Sequence of chain 1.V:
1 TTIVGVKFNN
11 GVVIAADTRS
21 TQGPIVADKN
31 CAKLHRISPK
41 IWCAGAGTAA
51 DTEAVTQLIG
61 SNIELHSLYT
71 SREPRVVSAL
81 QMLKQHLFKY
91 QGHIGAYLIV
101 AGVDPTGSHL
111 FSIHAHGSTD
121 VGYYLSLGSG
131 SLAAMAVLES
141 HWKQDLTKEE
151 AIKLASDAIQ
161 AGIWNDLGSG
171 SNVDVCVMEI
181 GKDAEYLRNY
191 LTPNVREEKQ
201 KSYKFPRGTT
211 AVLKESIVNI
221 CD

Sequence of chain 1.BA:
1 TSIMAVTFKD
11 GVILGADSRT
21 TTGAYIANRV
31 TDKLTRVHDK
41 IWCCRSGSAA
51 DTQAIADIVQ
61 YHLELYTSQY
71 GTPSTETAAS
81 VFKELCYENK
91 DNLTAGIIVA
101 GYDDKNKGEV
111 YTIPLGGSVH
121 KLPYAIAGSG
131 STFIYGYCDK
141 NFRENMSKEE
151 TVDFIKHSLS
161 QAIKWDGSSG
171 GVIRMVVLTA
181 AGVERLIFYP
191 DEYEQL

The small molecule below binds the protein below.
Small molecule (SMILES): CC(C)C[C@H](NC(=O)[C@H](Cc1ccccc1)NC(=O)c1cnccn1)B(O)O

Binding-site contacts:
Ligand atom O8 contacts residue ALA49 of chain 1.BA at 3.0 Å (h-bond).
Ligand atom N4 contacts residue ALA27 of chain 1.BA at 3.8 Å.
Ligand atom C21 contacts residue THR1 of chain 1.BA at 2.8 Å.
Ligand atom N9 contacts residue THR21 of chain 1.BA at 2.9 Å (h-bond).
Ligand atom C10 contacts residue THR21 of chain 1.BA at 3.7 Å.
Ligand atom N4 contacts residue THR22 of chain 1.BA at 2.9 Å (h-bond).
Ligand atom C17 contacts residue THR21 of chain 1.BA at 3.7 Å.
Ligand atom C13 contacts residue GLY47 of chain 1.BA at 4.0 Å.
Ligand atom C16 contacts residue SER168 of chain 1.BA at 3.9 Å.
Ligand atom O28 contacts residue THR1 of chain 1.BA at 2.3 Å (h-bond).
Ligand atom C6 contacts residue SER118 of chain 1.V at 3.4 Å.
Ligand atom C24 contacts residue GLY47 of chain 1.BA at 3.5 Å.
Ligand atom O19 contacts residue THR21 of chain 1.BA at 2.8 Å (h-bond).
Ligand atom C3 contacts residue THR21 of chain 1.BA at 3.2 Å.
Ligand atom C11 contacts residue THR21 of chain 1.BA at 3.5 Å.
Ligand atom C18 contacts residue GLY47 of chain 1.BA at 3.8 Å.
Ligand atom N20 contacts residue GLY47 of chain 1.BA at 3.0 Å (h-bond).
Ligand atom C22 contacts residue LYS33 of chain 1.BA at 3.5 Å.
Ligand atom N1 contacts residue ALA49 of chain 1.BA at 3.7 Å.
Ligand atom C24 contacts residue ARG45 of chain 1.BA at 3.3 Å.
Ligand atom C24 contacts residue SER46 of chain 1.BA at 3.4 Å.
Ligand atom C22 contacts residue THR20 of chain 1.BA at 3.7 Å.
Ligand atom C10 contacts residue GLY47 of chain 1.BA at 3.7 Å.
Ligand atom C22 contacts residue ARG19 of chain 1.BA at 3.9 Å.
Ligand atom O27 contacts residue GLY47 of chain 1.BA at 2.7 Å (h-bond).
Ligand atom O27 contacts residue SER46 of chain 1.BA at 3.2 Å.
Ligand atom C7 contacts residue THR21 of chain 1.BA at 3.9 Å.
Ligand atom O27 contacts residue THR1 of chain 1.BA at 2.6 Å (h-bond).
Ligand atom C21 contacts residue ARG19 of chain 1.BA at 4.0 Å.
Ligand atom N1 contacts residue SER118 of chain 1.V at 3.8 Å.
Ligand atom C22 contacts residue THR1 of chain 1.BA at 3.0 Å.
Ligand atom C23 contacts residue GLY47 of chain 1.BA at 3.6 Å.
Ligand atom C3 contacts residue THR22 of chain 1.BA at 3.4 Å.
Ligand atom C21 contacts residue GLY47 of chain 1.BA at 3.9 Å.
Ligand atom O19 contacts residue THR20 of chain 1.BA at 3.3 Å.
Ligand atom C25 contacts residue THR20 of chain 1.BA at 3.3 Å.
Ligand atom B26 contacts residue THR1 of chain 1.BA at 2.0 Å.
Ligand atom C5 contacts residue HIS114 of chain 1.V at 3.4 Å.
Ligand atom C6 contacts residue HIS114 of chain 1.V at 3.8 Å.
Ligand atom C5 contacts residue THR22 of chain 1.BA at 3.9 Å.